Sequence of chain 1.D:
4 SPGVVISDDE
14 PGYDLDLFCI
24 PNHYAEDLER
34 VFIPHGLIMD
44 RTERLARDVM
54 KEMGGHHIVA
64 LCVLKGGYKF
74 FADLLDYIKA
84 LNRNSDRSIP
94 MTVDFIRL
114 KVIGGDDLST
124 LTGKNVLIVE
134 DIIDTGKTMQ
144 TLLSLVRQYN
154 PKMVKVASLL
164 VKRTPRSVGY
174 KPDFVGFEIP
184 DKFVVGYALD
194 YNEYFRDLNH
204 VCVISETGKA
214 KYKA

A small-molecule ligand and the protein it binds are described below.
Small molecule (SMILES): Nc1nc(=O)c2ncn(CCN(CCOCCP(=O)(O)O)CCP(=O)(O)O)c2[nH]1

Binding-site contacts:
Ligand atom C2 contacts residue PHE186 of chain 1.D at 3.5 Å (hydrophobic).
Ligand atom OAD contacts residue THR138 of chain 1.D at 2.6 Å (h-bond).
Ligand atom OAG contacts residue THR138 of chain 1.D at 3.4 Å (h-bond).
Ligand atom O6 contacts residue LYS185 of chain 1.D at 3.3 Å (salt-bridge).
Ligand atom O6 contacts residue LYS165 of chain 1.D at 2.7 Å (salt-bridge).
Ligand atom N7 contacts residue ILE135 of chain 1.D at 3.7 Å.
Ligand atom C8 contacts residue ASP137 of chain 1.D at 3.7 Å.
Ligand atom OAH contacts residue ASP137 of chain 1.D at 3.0 Å (salt-bridge).
Ligand atom OAD contacts residue ASP137 of chain 1.D at 3.3 Å.
Ligand atom C5 contacts residue LYS165 of chain 1.D at 3.7 Å.
Ligand atom N1 contacts residue PHE186 of chain 1.D at 3.4 Å.
Ligand atom C2 contacts residue ASP193 of chain 1.D at 3.9 Å.
Ligand atom CAQ contacts residue THR141 of chain 1.D at 3.8 Å.
Ligand atom N2 contacts residue ASP193 of chain 1.D at 2.6 Å (salt-bridge).
Ligand atom C5 contacts residue ILE135 of chain 1.D at 3.8 Å (hydrophobic).
Ligand atom PBC contacts residue THR141 of chain 1.D at 3.6 Å.
Ligand atom N1 contacts residue VAL187 of chain 1.D at 2.9 Å (h-bond).
Ligand atom N2 contacts residue VAL187 of chain 1.D at 3.3 Å (h-bond).
Ligand atom CAN contacts residue THR141 of chain 1.D at 3.9 Å.
Ligand atom OAH contacts residue THR138 of chain 1.D at 3.3 Å (h-bond).
Ligand atom OAD contacts residue GLY139 of chain 1.D at 3.8 Å.
Ligand atom PBC contacts residue GLY139 of chain 1.D at 3.8 Å.
Ligand atom PBC contacts residue ASP137 of chain 1.D at 3.9 Å.
Ligand atom C6 contacts residue LYS165 of chain 1.D at 3.6 Å.
Ligand atom OAH contacts residue LYS140 of chain 1.D at 3.9 Å.
Ligand atom O6 contacts residue PHE186 of chain 1.D at 3.5 Å.
Ligand atom C2 contacts residue VAL187 of chain 1.D at 3.5 Å (hydrophobic).
Ligand atom OAG contacts residue LYS140 of chain 1.D at 3.7 Å.
Ligand atom C6 contacts residue VAL187 of chain 1.D at 3.9 Å (hydrophobic).
Ligand atom OAG contacts residue THR141 of chain 1.D at 2.4 Å (h-bond).
Ligand atom N7 contacts residue LYS165 of chain 1.D at 3.2 Å (salt-bridge).
Ligand atom CAQ contacts residue ILE135 of chain 1.D at 3.8 Å (hydrophobic).
Ligand atom N2 contacts residue PHE186 of chain 1.D at 3.5 Å.
Ligand atom PBC contacts residue THR138 of chain 1.D at 3.4 Å.
Ligand atom O6 contacts residue ILE135 of chain 1.D at 3.9 Å.
Ligand atom C6 contacts residue PHE186 of chain 1.D at 3.6 Å (hydrophobic).
Ligand atom OAH contacts residue GLY139 of chain 1.D at 2.8 Å (h-bond).
Ligand atom CAM contacts residue ILE135 of chain 1.D at 3.8 Å (hydrophobic).
Ligand atom N3 contacts residue PHE186 of chain 1.D at 3.9 Å.
Ligand atom O6 contacts residue VAL187 of chain 1.D at 3.3 Å (h-bond).